Sequence of chain 1.B:
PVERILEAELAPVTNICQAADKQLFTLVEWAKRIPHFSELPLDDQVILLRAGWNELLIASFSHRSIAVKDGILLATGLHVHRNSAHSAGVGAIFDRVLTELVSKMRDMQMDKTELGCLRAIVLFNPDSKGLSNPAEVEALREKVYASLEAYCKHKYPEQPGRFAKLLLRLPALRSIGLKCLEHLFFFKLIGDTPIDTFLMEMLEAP

Sequence of chain 1.D:
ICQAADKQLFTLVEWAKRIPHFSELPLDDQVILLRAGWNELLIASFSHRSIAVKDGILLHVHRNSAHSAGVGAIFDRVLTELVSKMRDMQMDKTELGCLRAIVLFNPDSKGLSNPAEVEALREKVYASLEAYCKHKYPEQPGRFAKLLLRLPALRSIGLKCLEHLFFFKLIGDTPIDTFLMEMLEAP

Binding-site contacts:
Ligand atom O1 contacts residue LEU217 of chain 1.D at 3.6 Å.
Ligand atom F1 contacts residue PHE219 of chain 1.B at 3.8 Å.
Ligand atom C3 contacts residue LEU214 of chain 1.B at 4.0 Å (hydrophobic).
Ligand atom C24 contacts residue LEU90 of chain 1.B at 4.1 Å (hydrophobic).
Ligand atom C25 contacts residue LEU90 of chain 1.B at 3.8 Å (hydrophobic).
Ligand atom O contacts residue LEU214 of chain 1.B at 3.5 Å.
Ligand atom C20 contacts residue PHE220 of chain 1.D at 3.4 Å (hydrophobic).
Ligand atom F contacts residue PHE219 of chain 1.B at 3.8 Å.
Ligand atom C6 contacts residue PHE220 of chain 1.D at 3.8 Å (hydrophobic).
Ligand atom C8 contacts residue PHE219 of chain 1.B at 4.0 Å (hydrophobic).
Ligand atom C7 contacts residue LEU214 of chain 1.B at 4.1 Å (hydrophobic).
Ligand atom O contacts residue LEU217 of chain 1.D at 3.5 Å.
Ligand atom C5 contacts residue PHE220 of chain 1.D at 3.7 Å (hydrophobic).
Ligand atom C26 contacts residue ILE223 of chain 1.B at 3.8 Å (hydrophobic).
Ligand atom C23 contacts residue TRP86 of chain 1.B at 3.6 Å (hydrophobic).
Ligand atom C2 contacts residue TRP86 of chain 1.B at 4.0 Å (hydrophobic).
Ligand atom O3 contacts residue ALA53 of chain 1.B at 3.4 Å.
Ligand atom C7 contacts residue LEU217 of chain 1.D at 3.4 Å (hydrophobic).
Ligand atom C14 contacts residue PHE231 of chain 1.D at 4.1 Å (hydrophobic).
Ligand atom F contacts residue PHE220 of chain 1.B at 3.0 Å.
Ligand atom N1 contacts residue TRP86 of chain 1.B at 4.1 Å.
Ligand atom C1 contacts residue TRP86 of chain 1.B at 4.1 Å (hydrophobic).
Ligand atom O3 contacts residue GLN56 of chain 1.B at 4.0 Å.
Ligand atom C8 contacts residue PHE220 of chain 1.B at 4.1 Å (hydrophobic).
Ligand atom C26 contacts residue GLN56 of chain 1.B at 4.0 Å.
Ligand atom O2 contacts residue TRP86 of chain 1.B at 3.9 Å.
Ligand atom C22 contacts residue CYS50 of chain 1.B at 3.8 Å (hydrophobic).
Ligand atom C25 contacts residue PHE219 of chain 1.B at 4.0 Å (hydrophobic).
Ligand atom C24 contacts residue ALA53 of chain 1.B at 3.8 Å (hydrophobic).
Ligand atom C21 contacts residue LEU57 of chain 1.B at 3.8 Å (hydrophobic).
Ligand atom C15 contacts residue PHE231 of chain 1.D at 4.1 Å (hydrophobic).
Ligand atom C24 contacts residue TRP86 of chain 1.B at 3.8 Å (hydrophobic).
Ligand atom C21 contacts residue PHE231 of chain 1.D at 3.1 Å (hydrophobic).
Ligand atom C4 contacts residue LEU217 of chain 1.D at 3.9 Å (hydrophobic).
Ligand atom C19 contacts residue CYS50 of chain 1.D at 4.0 Å (hydrophobic).
Ligand atom O3 contacts residue LEU90 of chain 1.B at 4.1 Å.
Ligand atom F2 contacts residue ALA53 of chain 1.B at 3.9 Å.
Ligand atom F1 contacts residue ALA53 of chain 1.B at 3.8 Å.
Ligand atom C19 contacts residue CYS50 of chain 1.B at 4.1 Å (hydrophobic).
Ligand atom C3 contacts residue TRP86 of chain 1.B at 4.1 Å (hydrophobic).

A protein and the small-molecule ligand that binds it are described below.
Small molecule (SMILES): CCOCCOc1cc2c(cc1-n1c(C(F)(F)F)nc3cc(C(=O)O)ccc31)C(C)(C)CCC2(C)C